A protein and the small-molecule ligand that binds it are described below.
Small molecule (SMILES): CN(C(=O)c1ccc(O)cc1O)c1ccc(C(N)=O)cc1

Binding-site contacts:
Ligand atom C04 contacts residue MET92 of chain 1.A at 3.9 Å (hydrophobic).
Ligand atom C04 contacts residue THR178 of chain 1.A at 3.9 Å.
Ligand atom C02 contacts residue THR178 of chain 1.A at 3.8 Å.
Ligand atom C17 contacts residue LEU101 of chain 1.A at 3.6 Å (hydrophobic).
Ligand atom C12 contacts residue MET92 of chain 1.A at 3.6 Å (hydrophobic).
Ligand atom C09 contacts residue MET92 of chain 1.A at 3.8 Å (hydrophobic).
Ligand atom C15 contacts residue ASN45 of chain 1.A at 3.4 Å.
Ligand atom C05 contacts residue MET92 of chain 1.A at 3.7 Å (hydrophobic).
Ligand atom C01 contacts residue ASN45 of chain 1.A at 3.5 Å.
Ligand atom O07 contacts residue VAL180 of chain 1.A at 3.5 Å.
Ligand atom N11 contacts residue ALA49 of chain 1.A at 4.1 Å.
Ligand atom C03 contacts residue THR178 of chain 1.A at 3.7 Å.
Ligand atom C19 contacts residue ASN45 of chain 1.A at 3.7 Å.
Ligand atom C14 contacts residue ALA49 of chain 1.A at 3.8 Å (hydrophobic).
Ligand atom C09 contacts residue ALA49 of chain 1.A at 4.0 Å (hydrophobic).
Ligand atom O21 contacts residue THR103 of chain 1.A at 4.1 Å.
Ligand atom N11 contacts residue MET92 of chain 1.A at 3.8 Å.
Ligand atom C09 contacts residue THR178 of chain 1.A at 3.7 Å.
Ligand atom O08 contacts residue ASP87 of chain 1.A at 2.7 Å (salt-bridge).
Ligand atom O07 contacts residue LEU42 of chain 1.A at 3.7 Å.
Ligand atom O10 contacts residue GLY91 of chain 1.A at 3.7 Å.
Ligand atom C12 contacts residue GLY91 of chain 1.A at 3.5 Å.
Ligand atom C18 contacts residue LEU101 of chain 1.A at 3.3 Å (hydrophobic).
Ligand atom C03 contacts residue ASP87 of chain 1.A at 3.5 Å.
Ligand atom O08 contacts residue SER46 of chain 1.A at 4.0 Å.
Ligand atom C12 contacts residue ILE90 of chain 1.A at 3.9 Å (hydrophobic).
Ligand atom C02 contacts residue SER46 of chain 1.A at 4.0 Å.
Ligand atom N20 contacts residue ASN45 of chain 1.A at 3.4 Å (h-bond).
Ligand atom C06 contacts residue ASN45 of chain 1.A at 3.8 Å.
Ligand atom C02 contacts residue ASN45 of chain 1.A at 3.7 Å.
Ligand atom C17 contacts residue GLY102 of chain 1.A at 3.8 Å.
Ligand atom C14 contacts residue ASN45 of chain 1.A at 3.4 Å.
Ligand atom O10 contacts residue THR178 of chain 1.A at 2.7 Å (h-bond).
Ligand atom O08 contacts residue ALA49 of chain 1.A at 3.3 Å.
Ligand atom C01 contacts residue VAL180 of chain 1.A at 4.1 Å (hydrophobic).
Ligand atom N20 contacts residue ASP48 of chain 1.A at 3.0 Å (salt-bridge).
Ligand atom O10 contacts residue MET92 of chain 1.A at 3.6 Å.
Ligand atom O07 contacts residue ASN45 of chain 1.A at 3.4 Å (h-bond).
Ligand atom C02 contacts residue ASP87 of chain 1.A at 3.5 Å.
Ligand atom O08 contacts residue THR178 of chain 1.A at 3.5 Å.

Sequence of chain 1.A:
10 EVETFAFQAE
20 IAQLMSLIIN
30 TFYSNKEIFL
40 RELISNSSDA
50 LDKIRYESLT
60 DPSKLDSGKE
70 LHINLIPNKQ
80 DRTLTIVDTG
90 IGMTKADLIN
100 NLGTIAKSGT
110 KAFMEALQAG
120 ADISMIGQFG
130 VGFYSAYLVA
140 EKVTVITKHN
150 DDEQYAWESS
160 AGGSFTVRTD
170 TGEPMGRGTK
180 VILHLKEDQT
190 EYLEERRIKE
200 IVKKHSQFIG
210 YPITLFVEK